This protein binds this small molecule.
Small molecule (SMILES): C=C1[C@H](O)CC(=C/C=C2\CCC[C@]3(C)[C@@H]([C@H](C)CC#C[C@@H](O)CC45CC6CC(CC(C6)C4)C5)CC[C@@H]23)C[C@H]1O

Binding-site contacts:
Ligand atom O01 contacts residue SER81 of chain 1.A at 2.7 Å (h-bond).
Ligand atom C22 contacts residue HIS241 of chain 1.A at 3.9 Å.
Ligand atom C28 contacts residue ARG118 of chain 1.A at 3.5 Å.
Ligand atom C22 contacts residue MET116 of chain 1.A at 3.7 Å (hydrophobic).
Ligand atom O03 contacts residue HIS149 of chain 1.A at 3.1 Å (h-bond).
Ligand atom C12 contacts residue VAL144 of chain 1.A at 3.7 Å (hydrophobic).
Ligand atom O02 contacts residue TYR38 of chain 1.A at 3.0 Å (h-bond).
Ligand atom C38 contacts residue ALA75 of chain 1.A at 3.5 Å (hydrophobic).
Ligand atom C10 contacts residue SER119 of chain 1.A at 3.8 Å.
Ligand atom C38 contacts residue VAL78 of chain 1.A at 3.7 Å (hydrophobic).
Ligand atom O02 contacts residue SER119 of chain 1.A at 3.5 Å.
Ligand atom C32 contacts residue ALA147 of chain 1.A at 3.7 Å (hydrophobic).
Ligand atom C25 contacts residue HIS241 of chain 1.A at 3.4 Å.
Ligand atom C04 contacts residue CYS132 of chain 1.A at 3.9 Å (hydrophobic).
Ligand atom C01 contacts residue SER81 of chain 1.A at 3.6 Å.
Ligand atom O03 contacts residue HIS241 of chain 1.A at 3.0 Å (h-bond).
Ligand atom C03 contacts residue TYR38 of chain 1.A at 3.8 Å (hydrophobic).
Ligand atom C04 contacts residue SER122 of chain 1.A at 3.8 Å.
Ligand atom C36 contacts residue LEU71 of chain 1.A at 3.3 Å (hydrophobic).
Ligand atom C32 contacts residue LEU71 of chain 1.A at 3.8 Å (hydrophobic).
Ligand atom C11 contacts residue VAL144 of chain 1.A at 3.9 Å (hydrophobic).
Ligand atom C21 contacts residue HIS149 of chain 1.A at 3.6 Å.
Ligand atom C09 contacts residue TRP130 of chain 1.A at 3.5 Å (hydrophobic).
Ligand atom C23 contacts residue HIS241 of chain 1.A at 3.9 Å.
Ligand atom C36 contacts residue LEU258 of chain 1.A at 3.6 Å (hydrophobic).
Ligand atom C23 contacts residue HIS149 of chain 1.A at 3.6 Å.
Ligand atom O02 contacts residue SER122 of chain 1.A at 3.0 Å (h-bond).
Ligand atom C05 contacts residue SER119 of chain 1.A at 3.8 Å.
Ligand atom C02 contacts residue TYR38 of chain 1.A at 3.9 Å (hydrophobic).
Ligand atom C03 contacts residue SER122 of chain 1.A at 3.8 Å.
Ligand atom O01 contacts residue ARG118 of chain 1.A at 2.9 Å (salt-bridge).
Ligand atom C31 contacts residue LEU71 of chain 1.A at 3.7 Å (hydrophobic).
Ligand atom C24 contacts residue HIS149 of chain 1.A at 3.5 Å.
Ligand atom C31 contacts residue LEU248 of chain 1.A at 3.8 Å (hydrophobic).
Ligand atom C10 contacts residue SER81 of chain 1.A at 3.6 Å.
Ligand atom C21 contacts residue VAL144 of chain 1.A at 3.8 Å (hydrophobic).
Ligand atom C38 contacts residue LEU74 of chain 1.A at 3.9 Å (hydrophobic).
Ligand atom C07 contacts residue SER119 of chain 1.A at 3.6 Å.
Ligand atom C06 contacts residue SER119 of chain 1.A at 3.8 Å.
Ligand atom C18 contacts residue VAL78 of chain 1.A at 3.7 Å (hydrophobic).

Sequence of chain 1.A:
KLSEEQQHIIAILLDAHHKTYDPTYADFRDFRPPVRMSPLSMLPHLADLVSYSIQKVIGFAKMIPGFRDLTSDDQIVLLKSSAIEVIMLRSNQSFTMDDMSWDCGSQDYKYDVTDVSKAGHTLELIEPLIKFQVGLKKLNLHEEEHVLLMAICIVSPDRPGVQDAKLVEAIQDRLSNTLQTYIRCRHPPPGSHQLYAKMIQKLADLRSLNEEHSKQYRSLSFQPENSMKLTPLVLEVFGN